The small molecule below binds the protein below.
Small molecule (SMILES): C[C@]12N[C@H](Cc3ccccc31)c1ccccc12

Binding-site contacts:
Ligand atom C4 contacts residue THR235 of chain 1.D at 4.1 Å.
Ligand atom C15 contacts residue THR245 of chain 1.E at 4.0 Å.
Ligand atom C13 contacts residue THR245 of chain 1.A at 3.9 Å.
Ligand atom C4 contacts residue ALA232 of chain 1.D at 4.2 Å (hydrophobic).
Ligand atom C13 contacts residue VAL241 of chain 1.A at 3.5 Å (hydrophobic).
Ligand atom C10 contacts residue LEU231 of chain 1.F at 3.6 Å (hydrophobic).
Ligand atom C14 contacts residue VAL241 of chain 1.E at 3.5 Å (hydrophobic).
Ligand atom C13 contacts residue MET238 of chain 1.A at 4.2 Å (hydrophobic).
Ligand atom C1 contacts residue LEU231 of chain 1.D at 3.7 Å (hydrophobic).
Ligand atom C15 contacts residue VAL241 of chain 1.E at 3.5 Å (hydrophobic).
Ligand atom C10 contacts residue VAL241 of chain 1.E at 4.3 Å (hydrophobic).
Ligand atom C8 contacts residue VAL241 of chain 1.A at 4.5 Å (hydrophobic).
Ligand atom C13 contacts residue ALA242 of chain 1.A at 3.4 Å (hydrophobic).
Ligand atom C9 contacts residue MET238 of chain 1.A at 4.3 Å (hydrophobic).
Ligand atom C2 contacts residue LEU231 of chain 1.F at 4.3 Å (hydrophobic).
Ligand atom C12 contacts residue THR245 of chain 1.A at 3.9 Å.
Ligand atom C contacts residue LEU231 of chain 1.F at 4.4 Å (hydrophobic).
Ligand atom C14 contacts residue LEU231 of chain 1.F at 4.3 Å (hydrophobic).
Ligand atom C9 contacts residue ALA242 of chain 1.A at 4.3 Å (hydrophobic).
Ligand atom C5 contacts residue LEU231 of chain 1.F at 4.3 Å (hydrophobic).
Ligand atom C7 contacts residue LEU231 of chain 1.F at 3.6 Å (hydrophobic).
Ligand atom C7 contacts residue ASN203 of chain 1.F at 4.2 Å.
Ligand atom C12 contacts residue VAL241 of chain 1.A at 3.6 Å (hydrophobic).
Ligand atom C15 contacts residue ALA242 of chain 1.E at 4.2 Å (hydrophobic).
Ligand atom C9 contacts residue THR235 of chain 1.D at 4.0 Å.
Ligand atom C12 contacts residue ALA242 of chain 1.A at 4.0 Å (hydrophobic).
Ligand atom C8 contacts residue LEU231 of chain 1.F at 3.6 Å (hydrophobic).
Ligand atom C6 contacts residue VAL241 of chain 1.E at 4.4 Å (hydrophobic).
Ligand atom C11 contacts residue VAL241 of chain 1.E at 3.7 Å (hydrophobic).
Ligand atom C11 contacts residue THR245 of chain 1.E at 3.8 Å.
Ligand atom C13 contacts residue THR235 of chain 1.D at 4.4 Å.
Ligand atom C4 contacts residue LEU231 of chain 1.D at 4.0 Å (hydrophobic).

Sequence of chain 1.E:
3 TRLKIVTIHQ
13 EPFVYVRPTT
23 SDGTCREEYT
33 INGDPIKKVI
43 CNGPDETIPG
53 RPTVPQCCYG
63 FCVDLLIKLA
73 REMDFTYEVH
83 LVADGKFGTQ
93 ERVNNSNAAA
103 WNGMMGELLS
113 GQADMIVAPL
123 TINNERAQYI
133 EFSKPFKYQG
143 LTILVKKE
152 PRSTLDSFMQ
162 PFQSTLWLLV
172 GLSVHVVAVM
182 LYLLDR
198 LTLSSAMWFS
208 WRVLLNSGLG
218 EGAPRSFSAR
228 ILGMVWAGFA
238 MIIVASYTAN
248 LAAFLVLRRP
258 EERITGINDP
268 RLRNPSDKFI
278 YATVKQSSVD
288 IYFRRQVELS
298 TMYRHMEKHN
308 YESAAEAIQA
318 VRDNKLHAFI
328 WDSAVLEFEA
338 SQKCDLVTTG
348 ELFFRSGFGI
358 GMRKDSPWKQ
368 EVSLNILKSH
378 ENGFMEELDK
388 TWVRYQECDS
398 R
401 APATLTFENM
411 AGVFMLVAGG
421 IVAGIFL

Sequence of chain 1.D:
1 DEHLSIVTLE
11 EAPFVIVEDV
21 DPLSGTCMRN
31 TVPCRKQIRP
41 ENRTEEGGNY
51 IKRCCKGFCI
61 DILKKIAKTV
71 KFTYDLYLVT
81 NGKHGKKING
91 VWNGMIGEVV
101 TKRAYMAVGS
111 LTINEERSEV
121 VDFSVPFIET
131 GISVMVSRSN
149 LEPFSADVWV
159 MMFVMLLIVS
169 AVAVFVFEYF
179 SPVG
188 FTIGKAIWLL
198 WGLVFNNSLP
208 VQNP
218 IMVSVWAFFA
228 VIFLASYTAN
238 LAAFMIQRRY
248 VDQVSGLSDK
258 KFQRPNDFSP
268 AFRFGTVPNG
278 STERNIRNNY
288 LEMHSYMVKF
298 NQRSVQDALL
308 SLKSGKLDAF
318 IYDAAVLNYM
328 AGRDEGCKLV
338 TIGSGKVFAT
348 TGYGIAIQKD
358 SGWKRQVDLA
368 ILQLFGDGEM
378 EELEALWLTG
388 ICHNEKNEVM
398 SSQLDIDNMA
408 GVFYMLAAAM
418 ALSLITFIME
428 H

Sequence of chain 1.F:
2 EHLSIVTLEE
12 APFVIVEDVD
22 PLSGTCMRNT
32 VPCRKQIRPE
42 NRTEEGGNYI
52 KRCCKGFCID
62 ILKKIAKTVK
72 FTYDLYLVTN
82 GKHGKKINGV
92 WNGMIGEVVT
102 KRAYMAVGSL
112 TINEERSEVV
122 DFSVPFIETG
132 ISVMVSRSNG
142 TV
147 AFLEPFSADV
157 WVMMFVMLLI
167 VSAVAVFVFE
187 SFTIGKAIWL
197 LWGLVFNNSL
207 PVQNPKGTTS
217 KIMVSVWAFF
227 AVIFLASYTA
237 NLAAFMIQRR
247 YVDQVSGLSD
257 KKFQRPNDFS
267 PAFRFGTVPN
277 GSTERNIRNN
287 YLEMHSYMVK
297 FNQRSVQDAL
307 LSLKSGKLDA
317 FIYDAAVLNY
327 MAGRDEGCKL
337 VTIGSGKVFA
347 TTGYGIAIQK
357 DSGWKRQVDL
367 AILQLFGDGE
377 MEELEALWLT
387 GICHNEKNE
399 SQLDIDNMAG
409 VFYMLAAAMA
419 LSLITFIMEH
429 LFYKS

Sequence of chain 1.A:
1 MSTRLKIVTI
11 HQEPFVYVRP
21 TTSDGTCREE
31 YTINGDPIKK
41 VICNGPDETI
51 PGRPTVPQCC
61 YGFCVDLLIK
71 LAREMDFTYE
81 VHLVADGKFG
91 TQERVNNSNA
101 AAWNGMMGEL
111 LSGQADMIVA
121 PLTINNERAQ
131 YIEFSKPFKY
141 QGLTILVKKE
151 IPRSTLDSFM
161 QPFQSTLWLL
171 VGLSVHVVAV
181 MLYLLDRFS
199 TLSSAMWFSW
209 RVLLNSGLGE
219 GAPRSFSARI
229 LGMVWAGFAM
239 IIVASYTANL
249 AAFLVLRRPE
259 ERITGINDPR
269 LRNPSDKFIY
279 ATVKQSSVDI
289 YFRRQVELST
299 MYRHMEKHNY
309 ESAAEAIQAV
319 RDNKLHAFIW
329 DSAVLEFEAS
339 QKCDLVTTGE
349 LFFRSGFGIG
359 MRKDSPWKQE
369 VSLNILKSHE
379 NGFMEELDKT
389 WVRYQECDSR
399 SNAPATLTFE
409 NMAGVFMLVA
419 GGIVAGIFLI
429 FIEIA